Sequence of chain 1.B:
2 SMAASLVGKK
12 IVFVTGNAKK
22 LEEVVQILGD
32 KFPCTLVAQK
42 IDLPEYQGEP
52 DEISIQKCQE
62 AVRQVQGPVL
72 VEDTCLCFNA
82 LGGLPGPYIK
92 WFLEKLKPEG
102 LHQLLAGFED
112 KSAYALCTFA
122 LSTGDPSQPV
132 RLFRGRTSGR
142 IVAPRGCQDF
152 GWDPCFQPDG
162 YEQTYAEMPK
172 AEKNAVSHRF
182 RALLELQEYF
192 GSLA

This protein binds this small molecule.
Small molecule (SMILES): O=P(O)(O)O[P](=O)(O)O[P](=O)(O)OC[C@H]1O[C@@H](n2cnc3c(O)ncnc32)[C@H](O)[C@@H]1O

Binding-site contacts:
Ligand atom O6 contacts residue HIS179 of chain 1.B at 2.8 Å (h-bond).
Ligand atom O3G contacts residue LYS58 of chain 1.B at 2.6 Å (salt-bridge).
Ligand atom O1G contacts residue GLY17 of chain 1.B at 3.3 Å (h-bond).
Ligand atom C4 contacts residue TRP153 of chain 1.B at 3.4 Å (hydrophobic).
Ligand atom PA contacts residue LYS21 of chain 1.B at 3.4 Å.
Ligand atom N3 contacts residue TRP153 of chain 1.B at 3.3 Å (h-bond).
Ligand atom N1 contacts residue ASP154 of chain 1.B at 2.7 Å (salt-bridge).
Ligand atom O1B contacts residue LYS91 of chain 1.B at 3.3 Å (salt-bridge).
Ligand atom C2 contacts residue TRP153 of chain 1.B at 3.4 Å (hydrophobic).
Ligand atom O2' contacts residue ASN18 of chain 1.B at 3.3 Å (h-bond).
Ligand atom C6 contacts residue ARG180 of chain 1.B at 3.5 Å.
Ligand atom O4' contacts residue TRP153 of chain 1.B at 3.3 Å (h-bond).
Ligand atom O2B contacts residue ASN18 of chain 1.B at 3.0 Å (h-bond).
Ligand atom O1A contacts residue THR75 of chain 1.B at 3.1 Å (h-bond).
Ligand atom C5 contacts residue PHE151 of chain 1.B at 3.5 Å (hydrophobic).
Ligand atom N1 contacts residue LYS174 of chain 1.B at 3.4 Å (salt-bridge).
Ligand atom O1B contacts residue MG1 of chain 1.L at 2.0 Å.
Ligand atom C2 contacts residue PHE151 of chain 1.B at 3.5 Å (hydrophobic).
Ligand atom C5 contacts residue ARG180 of chain 1.B at 3.6 Å.
Ligand atom PB contacts residue MG1 of chain 1.L at 3.2 Å.
Ligand atom O3B contacts residue MG1 of chain 1.L at 3.5 Å.
Ligand atom O6 contacts residue ARG180 of chain 1.B at 2.7 Å (salt-bridge).
Ligand atom N7 contacts residue ARG180 of chain 1.B at 3.2 Å (salt-bridge).
Ligand atom PA contacts residue MG1 of chain 1.L at 3.6 Å.
Ligand atom O6 contacts residue LYS174 of chain 1.B at 3.4 Å (salt-bridge).
Ligand atom O1A contacts residue LYS21 of chain 1.B at 2.8 Å (salt-bridge).
Ligand atom O2G contacts residue LYS21 of chain 1.B at 3.1 Å.
Ligand atom C2 contacts residue ASP154 of chain 1.B at 3.2 Å.
Ligand atom N9 contacts residue TRP153 of chain 1.B at 3.6 Å.
Ligand atom PG contacts residue LYS58 of chain 1.B at 3.6 Å.
Ligand atom PG contacts residue MG1 of chain 1.L at 3.2 Å.
Ligand atom O3B contacts residue ASN18 of chain 1.B at 3.4 Å.
Ligand atom O3G contacts residue MG1 of chain 1.L at 2.3 Å.
Ligand atom O2A contacts residue GLU46 of chain 1.B at 3.2 Å (salt-bridge).
Ligand atom O2G contacts residue THR16 of chain 1.B at 2.4 Å (h-bond).
Ligand atom N7 contacts residue THR75 of chain 1.B at 3.6 Å.
Ligand atom C4 contacts residue PHE151 of chain 1.B at 3.5 Å (hydrophobic).
Ligand atom O3A contacts residue LYS21 of chain 1.B at 2.8 Å (salt-bridge).
Ligand atom O2A contacts residue MG1 of chain 1.L at 2.5 Å.
Ligand atom O3A contacts residue MG1 of chain 1.L at 3.6 Å.